Binding-site contacts:
Ligand atom C4 contacts residue GLY219 of chain 2.A at 4.1 Å.
Ligand atom C1 contacts residue ILE231 of chain 2.A at 4.0 Å (hydrophobic).
Ligand atom O5 contacts residue ALA216 of chain 2.A at 3.3 Å.
Ligand atom C1 contacts residue LEU248 of chain 2.A at 4.5 Å (hydrophobic).
Ligand atom C5 contacts residue GLU218 of chain 2.A at 4.3 Å.
Ligand atom C2 contacts residue ALA216 of chain 2.A at 4.3 Å (hydrophobic).
Ligand atom O1 contacts residue ALA216 of chain 2.A at 2.9 Å (h-bond).
Ligand atom C6 contacts residue PRO249 of chain 2.A at 4.5 Å (hydrophobic).
Ligand atom O6 contacts residue GLU218 of chain 2.A at 4.2 Å.
Ligand atom O5 contacts residue HIS215 of chain 2.A at 3.8 Å.
Ligand atom O5 contacts residue LEU248 of chain 2.A at 4.3 Å.
Ligand atom C2 contacts residue PRO247 of chain 2.A at 4.0 Å (hydrophobic).
Ligand atom O2 contacts residue GLY246 of chain 2.A at 3.5 Å.
Ligand atom C6 contacts residue HIS215 of chain 2.A at 3.4 Å.
Ligand atom C5 contacts residue ALA216 of chain 2.A at 4.0 Å (hydrophobic).
Ligand atom O5 contacts residue PRO247 of chain 2.A at 4.0 Å.
Ligand atom O1 contacts residue ILE231 of chain 2.A at 3.9 Å.
Ligand atom C1 contacts residue ALA216 of chain 2.A at 4.0 Å (hydrophobic).
Ligand atom C1 contacts residue PRO247 of chain 2.A at 3.3 Å (hydrophobic).
Ligand atom O1 contacts residue PRO247 of chain 2.A at 3.9 Å.
Ligand atom O1 contacts residue GLU226 of chain 2.A at 3.5 Å.
Ligand atom C2 contacts residue LEU248 of chain 2.A at 4.2 Å (hydrophobic).
Ligand atom O4 contacts residue GLU218 of chain 2.A at 3.8 Å.
Ligand atom O6 contacts residue HIS215 of chain 2.A at 3.6 Å (h-bond).
Ligand atom C1 contacts residue PRO247 of chain 2.A at 3.4 Å (hydrophobic).
Ligand atom C2 contacts residue PRO247 of chain 2.A at 3.3 Å (hydrophobic).
Ligand atom C5 contacts residue GLY219 of chain 2.A at 4.5 Å.
Ligand atom O2 contacts residue PRO247 of chain 2.A at 2.8 Å (h-bond).
Ligand atom O4 contacts residue GLY219 of chain 2.A at 3.1 Å (h-bond).
Ligand atom C5 contacts residue HIS215 of chain 2.A at 3.4 Å.
Ligand atom O2 contacts residue PRO247 of chain 2.A at 3.9 Å.
Ligand atom O5 contacts residue PRO247 of chain 2.A at 4.5 Å.

Sequence of chain 2.A:
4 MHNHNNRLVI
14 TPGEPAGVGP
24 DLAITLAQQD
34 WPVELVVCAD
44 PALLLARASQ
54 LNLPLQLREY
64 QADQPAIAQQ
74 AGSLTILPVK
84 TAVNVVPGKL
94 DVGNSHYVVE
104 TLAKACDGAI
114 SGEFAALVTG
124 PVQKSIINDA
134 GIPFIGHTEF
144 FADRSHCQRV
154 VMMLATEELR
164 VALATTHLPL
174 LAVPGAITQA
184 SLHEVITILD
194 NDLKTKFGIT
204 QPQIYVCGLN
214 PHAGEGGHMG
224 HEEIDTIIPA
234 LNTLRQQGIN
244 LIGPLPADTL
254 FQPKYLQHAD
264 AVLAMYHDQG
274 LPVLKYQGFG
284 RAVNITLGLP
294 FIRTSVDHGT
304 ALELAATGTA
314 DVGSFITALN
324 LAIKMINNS

The protein below binds the small molecule below.
Small molecule (SMILES): OC[C@H]1O[C@@](CO)(O[C@H]2O[C@H](CO)[C@@H](O)[C@H](O)[C@H]2O)[C@@H](O)[C@@H]1O